Binding-site contacts:
Ligand atom CG contacts residue TYR142 of chain 1.A at 3.7 Å (hydrophobic).
Ligand atom CB contacts residue LEU225 of chain 1.A at 4.2 Å (hydrophobic).
Ligand atom C contacts residue TRP224 of chain 1.A at 3.5 Å (hydrophobic).
Ligand atom O contacts residue TYR302 of chain 1.A at 4.3 Å.
Ligand atom O contacts residue TRP224 of chain 1.A at 3.6 Å.
Ligand atom CG contacts residue ASN1 of chain 1.B at 3.8 Å.
Ligand atom CG contacts residue PHE197 of chain 1.A at 3.6 Å (hydrophobic).
Ligand atom C contacts residue ASN1 of chain 1.B at 3.7 Å.
Ligand atom CA contacts residue TRP224 of chain 1.A at 3.7 Å (hydrophobic).
Ligand atom OE1 contacts residue THR231 of chain 1.A at 3.6 Å.
Ligand atom CD contacts residue TYR142 of chain 1.A at 3.5 Å (hydrophobic).
Ligand atom N contacts residue TRP224 of chain 1.A at 3.7 Å.
Ligand atom CB contacts residue ASN1 of chain 1.B at 3.2 Å.
Ligand atom OE2 contacts residue TYR142 of chain 1.A at 2.6 Å (h-bond).
Ligand atom C contacts residue PHE197 of chain 1.A at 4.2 Å (hydrophobic).
Ligand atom N contacts residue ASN1 of chain 1.B at 1.3 Å.
Ligand atom N contacts residue PHE197 of chain 1.A at 4.2 Å.
Ligand atom CD contacts residue THR231 of chain 1.A at 3.8 Å.
Ligand atom OE2 contacts residue THR231 of chain 1.A at 3.5 Å.
Ligand atom CA contacts residue ASN1 of chain 1.B at 2.4 Å.

A small-molecule ligand and the protein it binds are described below.
Small molecule (SMILES): N[C@@H](CCC(=O)O)C(=O)O

Sequence of chain 1.A:
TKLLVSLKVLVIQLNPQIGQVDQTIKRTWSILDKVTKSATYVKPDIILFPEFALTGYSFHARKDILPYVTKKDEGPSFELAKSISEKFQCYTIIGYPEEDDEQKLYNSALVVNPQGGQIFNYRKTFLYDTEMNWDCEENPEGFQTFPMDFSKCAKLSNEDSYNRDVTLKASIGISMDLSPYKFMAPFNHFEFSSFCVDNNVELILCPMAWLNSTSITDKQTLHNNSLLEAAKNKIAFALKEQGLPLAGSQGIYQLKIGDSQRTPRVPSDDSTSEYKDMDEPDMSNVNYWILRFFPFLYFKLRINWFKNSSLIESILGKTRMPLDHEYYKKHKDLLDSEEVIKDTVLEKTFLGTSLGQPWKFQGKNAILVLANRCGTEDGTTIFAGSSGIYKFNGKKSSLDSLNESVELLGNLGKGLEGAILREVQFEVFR